Sequence of chain 1.B:
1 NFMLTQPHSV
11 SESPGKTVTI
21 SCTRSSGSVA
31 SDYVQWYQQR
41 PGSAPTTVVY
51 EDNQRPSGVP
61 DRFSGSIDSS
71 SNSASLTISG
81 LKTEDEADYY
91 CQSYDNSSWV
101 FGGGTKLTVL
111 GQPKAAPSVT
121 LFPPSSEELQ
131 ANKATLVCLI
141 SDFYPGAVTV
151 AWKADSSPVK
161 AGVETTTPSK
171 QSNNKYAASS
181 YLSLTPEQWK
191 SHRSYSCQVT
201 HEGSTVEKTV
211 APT

Binding-site contacts:
Ligand atom C2 contacts residue ASN96 of chain 1.B at 2.6 Å.
Ligand atom C6 contacts residue TYR60 of chain 1.A at 3.4 Å (hydrophobic).
Ligand atom C6 contacts residue SER98 of chain 1.B at 4.2 Å.
Ligand atom O4 contacts residue TYR60 of chain 1.A at 2.9 Å (h-bond).
Ligand atom C4 contacts residue SER98 of chain 1.B at 4.5 Å.
Ligand atom O5 contacts residue ASN96 of chain 1.B at 2.4 Å (h-bond).
Ligand atom O5 contacts residue SER97 of chain 1.B at 4.5 Å.
Ligand atom C4 contacts residue ASN96 of chain 1.B at 4.3 Å.
Ligand atom N2 contacts residue ASN96 of chain 1.B at 3.0 Å (h-bond).
Ligand atom C1 contacts residue ASN96 of chain 1.B at 1.4 Å.
Ligand atom C5 contacts residue SER98 of chain 1.B at 4.4 Å.
Ligand atom O3 contacts residue PRO62 of chain 1.A at 4.0 Å.
Ligand atom C3 contacts residue PRO62 of chain 1.A at 4.4 Å (hydrophobic).
Ligand atom O7 contacts residue ASN96 of chain 1.B at 3.6 Å (h-bond).
Ligand atom C6 contacts residue SER97 of chain 1.B at 3.0 Å.
Ligand atom C5 contacts residue ASN96 of chain 1.B at 3.6 Å.
Ligand atom C6 contacts residue LYS59 of chain 1.A at 4.0 Å.
Ligand atom C4 contacts residue TYR60 of chain 1.A at 3.4 Å (hydrophobic).
Ligand atom C5 contacts residue TYR60 of chain 1.A at 4.1 Å (hydrophobic).
Ligand atom C4 contacts residue PRO62 of chain 1.A at 4.4 Å (hydrophobic).
Ligand atom O3 contacts residue GLN65 of chain 1.A at 4.5 Å.
Ligand atom C3 contacts residue ASN96 of chain 1.B at 3.9 Å.
Ligand atom O4 contacts residue GLN65 of chain 1.A at 3.2 Å (h-bond).
Ligand atom C5 contacts residue SER97 of chain 1.B at 4.0 Å.
Ligand atom C8 contacts residue ASN96 of chain 1.B at 4.5 Å.
Ligand atom C7 contacts residue ASN96 of chain 1.B at 3.4 Å.

Sequence of chain 1.A:
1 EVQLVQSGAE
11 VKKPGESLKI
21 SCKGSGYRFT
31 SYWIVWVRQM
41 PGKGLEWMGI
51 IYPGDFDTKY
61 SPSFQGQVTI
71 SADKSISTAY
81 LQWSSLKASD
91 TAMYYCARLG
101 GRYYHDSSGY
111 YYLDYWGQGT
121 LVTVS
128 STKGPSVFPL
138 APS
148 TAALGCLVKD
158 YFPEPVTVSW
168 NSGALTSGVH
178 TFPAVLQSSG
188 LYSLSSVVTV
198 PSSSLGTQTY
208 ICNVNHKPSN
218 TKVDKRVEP

A small-molecule ligand and the protein it binds are described below.
Small molecule (SMILES): CC(=O)N[C@H]1CO[C@H](CO[C@@H]2O[C@@H](C)[C@@H](O)[C@@H](O)[C@@H]2O)[C@@H](O)[C@@H]1O